Sequence of chain 2.H:
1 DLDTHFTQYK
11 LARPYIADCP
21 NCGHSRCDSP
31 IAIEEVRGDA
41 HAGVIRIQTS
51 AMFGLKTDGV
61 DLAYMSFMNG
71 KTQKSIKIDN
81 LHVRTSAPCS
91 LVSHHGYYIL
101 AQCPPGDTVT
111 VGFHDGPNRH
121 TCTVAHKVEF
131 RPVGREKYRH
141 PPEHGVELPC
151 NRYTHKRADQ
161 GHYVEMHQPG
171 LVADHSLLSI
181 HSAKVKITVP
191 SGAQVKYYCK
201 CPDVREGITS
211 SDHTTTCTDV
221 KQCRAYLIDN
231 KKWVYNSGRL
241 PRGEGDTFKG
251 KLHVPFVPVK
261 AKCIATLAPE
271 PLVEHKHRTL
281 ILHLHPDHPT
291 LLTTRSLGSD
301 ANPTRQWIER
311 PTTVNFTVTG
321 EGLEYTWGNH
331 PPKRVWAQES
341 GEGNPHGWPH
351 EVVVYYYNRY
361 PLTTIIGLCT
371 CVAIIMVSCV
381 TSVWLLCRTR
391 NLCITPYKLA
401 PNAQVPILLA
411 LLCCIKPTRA

A protein and the small-molecule ligand that binds it are described below.
Small molecule (SMILES): CC(=O)N[C@@H]1[C@@H](O)[C@H](O)[C@@H](CO)O[C@H]1O

Binding-site contacts:
Ligand atom N2 contacts residue ASN315 of chain 2.H at 2.8 Å (h-bond).
Ligand atom O5 contacts residue VAL314 of chain 2.H at 3.8 Å.
Ligand atom O7 contacts residue ASN315 of chain 2.H at 4.2 Å.
Ligand atom C4 contacts residue ASN315 of chain 2.H at 4.3 Å.
Ligand atom C5 contacts residue ASN315 of chain 2.H at 3.7 Å.
Ligand atom C8 contacts residue ASN315 of chain 2.H at 3.5 Å.
Ligand atom C8 contacts residue ILE281 of chain 2.H at 4.5 Å (hydrophobic).
Ligand atom C6 contacts residue THR313 of chain 2.H at 4.5 Å.
Ligand atom C6 contacts residue ASN315 of chain 2.H at 4.5 Å.
Ligand atom O5 contacts residue ASN315 of chain 2.H at 2.4 Å (h-bond).
Ligand atom O5 contacts residue THR313 of chain 2.H at 4.3 Å.
Ligand atom C3 contacts residue ASN315 of chain 2.H at 3.8 Å.
Ligand atom C1 contacts residue ASN315 of chain 2.H at 1.4 Å.
Ligand atom C1 contacts residue VAL314 of chain 2.H at 4.4 Å (hydrophobic).
Ligand atom C7 contacts residue ASN315 of chain 2.H at 3.3 Å.
Ligand atom C2 contacts residue ASN315 of chain 2.H at 2.5 Å.